This protein binds this small molecule.
Small molecule (SMILES): CNCCNCC(=O)Nc1cccc(C#Cc2ccc(C(=O)O)c(SCc3ccc(Cl)c(Cl)c3)c2)c1

Binding-site contacts:
Ligand atom C19 contacts residue ILE132 of chain 1.A at 3.5 Å (hydrophobic).
Ligand atom C27 contacts residue GLN27 of chain 1.A at 3.6 Å.
Ligand atom CL35 contacts residue PHE223 of chain 1.A at 3.4 Å.
Ligand atom C1 contacts residue PHE293 of chain 1.A at 3.7 Å (hydrophobic).
Ligand atom C11 contacts residue PRO214 of chain 1.A at 3.7 Å (hydrophobic).
Ligand atom C9 contacts residue TYR205 of chain 1.A at 3.7 Å (hydrophobic).
Ligand atom C1 contacts residue PRO214 of chain 1.A at 3.4 Å (hydrophobic).
Ligand atom C19 contacts residue VAL220 of chain 1.A at 3.5 Å (hydrophobic).
Ligand atom C21 contacts residue ARG248 of chain 1.A at 3.4 Å.
Ligand atom N29 contacts residue GLU289 of chain 1.A at 3.3 Å (salt-bridge).
Ligand atom C12 contacts residue PHE293 of chain 1.A at 3.6 Å (hydrophobic).
Ligand atom C5 contacts residue VAL213 of chain 1.A at 3.5 Å (hydrophobic).
Ligand atom CL35 contacts residue ILE132 of chain 1.A at 3.5 Å.
Ligand atom C8 contacts residue ILE292 of chain 1.A at 3.7 Å (hydrophobic).
Ligand atom C8 contacts residue TYR23 of chain 1.A at 3.5 Å (hydrophobic).
Ligand atom C5 contacts residue PRO214 of chain 1.A at 3.6 Å (hydrophobic).
Ligand atom C13 contacts residue GLU289 of chain 1.A at 3.6 Å.
Ligand atom C12 contacts residue THR251 of chain 1.A at 3.7 Å.
Ligand atom O33 contacts residue GLN290 of chain 1.A at 2.8 Å (h-bond).
Ligand atom C22 contacts residue ILE292 of chain 1.A at 3.7 Å (hydrophobic).
Ligand atom N30 contacts residue GLN27 of chain 1.A at 3.6 Å.
Ligand atom C4 contacts residue PRO214 of chain 1.A at 3.5 Å (hydrophobic).
Ligand atom C2 contacts residue GLU289 of chain 1.A at 3.6 Å.
Ligand atom C7 contacts residue VAL220 of chain 1.A at 3.7 Å (hydrophobic).
Ligand atom C1 contacts residue GLU289 of chain 1.A at 3.4 Å.
Ligand atom C20 contacts residue VAL220 of chain 1.A at 3.5 Å (hydrophobic).
Ligand atom C2 contacts residue PRO214 of chain 1.A at 3.6 Å (hydrophobic).
Ligand atom O31 contacts residue TRP208 of chain 1.A at 3.5 Å.
Ligand atom C9 contacts residue TRP208 of chain 1.A at 3.3 Å (hydrophobic).
Ligand atom O33 contacts residue ARG248 of chain 1.A at 3.5 Å (salt-bridge).
Ligand atom C13 contacts residue PRO214 of chain 1.A at 3.7 Å (hydrophobic).
Ligand atom O32 contacts residue GLU289 of chain 1.A at 3.5 Å.
Ligand atom C14 contacts residue PRO214 of chain 1.A at 3.5 Å (hydrophobic).
Ligand atom CL36 contacts residue TYR252 of chain 1.A at 3.4 Å.
Ligand atom C7 contacts residue TRP208 of chain 1.A at 3.2 Å (hydrophobic).
Ligand atom S34 contacts residue ARG248 of chain 1.A at 3.7 Å.
Ligand atom C25 contacts residue GLN27 of chain 1.A at 2.7 Å.
Ligand atom C26 contacts residue GLU289 of chain 1.A at 3.4 Å.
Ligand atom O31 contacts residue ARG248 of chain 1.A at 2.8 Å (salt-bridge).
Ligand atom C9 contacts residue VAL220 of chain 1.A at 3.6 Å (hydrophobic).

Sequence of chain 1.A:
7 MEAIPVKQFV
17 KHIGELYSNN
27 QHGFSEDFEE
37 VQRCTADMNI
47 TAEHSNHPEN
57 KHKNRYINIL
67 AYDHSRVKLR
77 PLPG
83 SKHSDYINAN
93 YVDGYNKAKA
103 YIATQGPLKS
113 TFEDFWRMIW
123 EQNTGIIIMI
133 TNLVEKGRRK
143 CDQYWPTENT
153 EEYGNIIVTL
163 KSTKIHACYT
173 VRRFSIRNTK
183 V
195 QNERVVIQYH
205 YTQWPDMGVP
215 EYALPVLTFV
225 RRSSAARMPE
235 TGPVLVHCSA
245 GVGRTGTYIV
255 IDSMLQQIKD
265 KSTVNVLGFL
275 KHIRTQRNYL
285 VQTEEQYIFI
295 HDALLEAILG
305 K